Sequence of chain 14.B:
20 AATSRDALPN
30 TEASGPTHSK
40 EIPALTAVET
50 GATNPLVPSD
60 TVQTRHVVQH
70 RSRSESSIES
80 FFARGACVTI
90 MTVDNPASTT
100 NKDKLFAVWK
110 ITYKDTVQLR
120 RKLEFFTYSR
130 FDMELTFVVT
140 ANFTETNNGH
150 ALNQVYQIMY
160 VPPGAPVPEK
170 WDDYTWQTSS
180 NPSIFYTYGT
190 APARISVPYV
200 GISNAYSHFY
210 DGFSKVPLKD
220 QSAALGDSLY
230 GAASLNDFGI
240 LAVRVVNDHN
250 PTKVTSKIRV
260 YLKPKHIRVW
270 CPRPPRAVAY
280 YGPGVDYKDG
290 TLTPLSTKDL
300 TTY

Sequence of chain 14.D:
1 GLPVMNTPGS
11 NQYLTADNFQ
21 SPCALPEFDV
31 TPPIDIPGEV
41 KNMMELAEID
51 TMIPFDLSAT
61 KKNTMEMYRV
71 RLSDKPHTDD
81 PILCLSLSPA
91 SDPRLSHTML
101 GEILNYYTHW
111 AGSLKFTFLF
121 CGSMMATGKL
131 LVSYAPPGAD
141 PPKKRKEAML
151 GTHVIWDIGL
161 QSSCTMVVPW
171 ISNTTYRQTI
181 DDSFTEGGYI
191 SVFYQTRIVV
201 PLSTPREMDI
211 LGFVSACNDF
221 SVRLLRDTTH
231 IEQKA

Binding-site contacts:
Ligand atom C21 contacts residue TYR112 of chain 14.B at 3.4 Å (hydrophobic).
Ligand atom C4 contacts residue TYR159 of chain 14.B at 3.7 Å (hydrophobic).
Ligand atom C4 contacts residue ILE194 of chain 14.B at 3.8 Å (hydrophobic).
Ligand atom C23 contacts residue PHE237 of chain 14.B at 3.8 Å (hydrophobic).
Ligand atom C23 contacts residue TYR112 of chain 14.B at 3.3 Å (hydrophobic).
Ligand atom C3 contacts residue ALA24 of chain 14.D at 3.5 Å (hydrophobic).
Ligand atom C12 contacts residue VAL199 of chain 14.B at 3.7 Å (hydrophobic).
Ligand atom C19 contacts residue PHE237 of chain 14.B at 3.5 Å (hydrophobic).
Ligand atom N4 contacts residue LEU240 of chain 14.B at 3.3 Å.
Ligand atom C1 contacts residue ILE157 of chain 14.B at 3.4 Å (hydrophobic).
Ligand atom C14 contacts residue VAL199 of chain 14.B at 3.8 Å (hydrophobic).
Ligand atom C26 contacts residue THR111 of chain 14.B at 3.6 Å.
Ligand atom C21 contacts residue PHE237 of chain 14.B at 3.7 Å (hydrophobic).
Ligand atom C8 contacts residue TYR159 of chain 14.B at 3.5 Å (hydrophobic).
Ligand atom C20 contacts residue TYR112 of chain 14.B at 3.4 Å (hydrophobic).
Ligand atom C1 contacts residue ILE183 of chain 14.B at 3.5 Å (hydrophobic).
Ligand atom C5 contacts residue TYR159 of chain 14.B at 3.7 Å (hydrophobic).
Ligand atom O16 contacts residue MET132 of chain 14.B at 3.6 Å.
Ligand atom O25 contacts residue TYR112 of chain 14.B at 3.4 Å.
Ligand atom N3 contacts residue LEU240 of chain 14.B at 3.4 Å.
Ligand atom O25 contacts residue THR111 of chain 14.B at 3.4 Å (h-bond).
Ligand atom C10 contacts residue MET132 of chain 14.B at 3.7 Å (hydrophobic).
Ligand atom C5 contacts residue ILE194 of chain 14.B at 3.8 Å (hydrophobic).
Ligand atom C11 contacts residue LEU134 of chain 14.B at 3.8 Å (hydrophobic).
Ligand atom C3 contacts residue PRO181 of chain 14.B at 3.7 Å (hydrophobic).
Ligand atom O24 contacts residue TYR112 of chain 14.B at 3.8 Å.
Ligand atom C18 contacts residue PHE237 of chain 14.B at 3.8 Å (hydrophobic).
Ligand atom C13 contacts residue PHE237 of chain 14.B at 3.7 Å (hydrophobic).
Ligand atom C13 contacts residue MET132 of chain 14.B at 3.8 Å (hydrophobic).
Ligand atom N6 contacts residue VAL196 of chain 14.B at 3.8 Å.
Ligand atom C3 contacts residue TYR159 of chain 14.B at 3.7 Å (hydrophobic).
Ligand atom C15 contacts residue MET132 of chain 14.B at 3.6 Å (hydrophobic).
Ligand atom C20 contacts residue PHE237 of chain 14.B at 3.4 Å (hydrophobic).
Ligand atom C8 contacts residue VAL196 of chain 14.B at 3.7 Å (hydrophobic).
Ligand atom C7 contacts residue TYR159 of chain 14.B at 3.7 Å (hydrophobic).
Ligand atom C26 contacts residue LYS113 of chain 14.B at 3.7 Å.
Ligand atom C14 contacts residue MET132 of chain 14.B at 3.5 Å (hydrophobic).
Ligand atom C4 contacts residue ALA24 of chain 14.D at 3.5 Å (hydrophobic).
Ligand atom C27 contacts residue ASP236 of chain 14.B at 3.6 Å.
Ligand atom C7 contacts residue VAL196 of chain 14.B at 3.5 Å (hydrophobic).

The small molecule below binds the protein below.
Small molecule (SMILES): CCOC(=O)c1ccc(OCCCCC2CCN(c3ccc(C)nn3)CC2)cc1